The protein below binds the small molecule below.
Small molecule (SMILES): CNCCCCc1c(-c2cc(C)cc(C)c2)cnc2ccc(-c3cncc(O)c3)cc12

Binding-site contacts:
Ligand atom O31 contacts residue SER169 of chain 1.A at 3.6 Å.
Ligand atom C18 contacts residue GLY109 of chain 1.A at 3.2 Å.
Ligand atom C10 contacts residue VAL104 of chain 1.A at 3.4 Å (hydrophobic).
Ligand atom C08 contacts residue LEU159 of chain 1.A at 3.2 Å (hydrophobic).
Ligand atom C17 contacts residue GLY109 of chain 1.A at 3.5 Å.
Ligand atom C02 contacts residue TYR105 of chain 1.A at 3.6 Å (hydrophobic).
Ligand atom C20 contacts residue PRO107 of chain 1.A at 2.8 Å (hydrophobic).
Ligand atom C10 contacts residue ALA52 of chain 1.A at 3.1 Å (hydrophobic).
Ligand atom C09 contacts residue ALA52 of chain 1.A at 3.6 Å (hydrophobic).
Ligand atom N01 contacts residue TYR105 of chain 1.A at 3.6 Å.
Ligand atom C14 contacts residue MET33 of chain 1.A at 3.1 Å (hydrophobic).
Ligand atom C29 contacts residue ASP170 of chain 1.A at 3.7 Å.
Ligand atom C28 contacts residue LYS54 of chain 1.A at 3.5 Å.
Ligand atom O31 contacts residue TYR103 of chain 1.A at 3.2 Å.
Ligand atom C07 contacts residue LEU159 of chain 1.A at 3.2 Å (hydrophobic).
Ligand atom C25 contacts residue MET33 of chain 1.A at 3.5 Å (hydrophobic).
Ligand atom C02 contacts residue MET33 of chain 1.A at 3.6 Å (hydrophobic).
Ligand atom C23 contacts residue ASP113 of chain 1.A at 3.3 Å.
Ligand atom C19 contacts residue MET33 of chain 1.A at 3.2 Å (hydrophobic).
Ligand atom N01 contacts residue MET106 of chain 1.A at 2.9 Å (h-bond).
Ligand atom N27 contacts residue LYS54 of chain 1.A at 3.4 Å.
Ligand atom C25 contacts residue ASP113 of chain 1.A at 2.9 Å.
Ligand atom C28 contacts residue TYR103 of chain 1.A at 3.5 Å (hydrophobic).
Ligand atom C03 contacts residue MET106 of chain 1.A at 3.6 Å (hydrophobic).
Ligand atom C11 contacts residue MET33 of chain 1.A at 3.5 Å (hydrophobic).
Ligand atom C20 contacts residue GLY109 of chain 1.A at 3.1 Å.
Ligand atom C30 contacts residue TYR103 of chain 1.A at 3.7 Å (hydrophobic).
Ligand atom C18 contacts residue MET106 of chain 1.A at 3.1 Å (hydrophobic).
Ligand atom O31 contacts residue GLU74 of chain 1.A at 2.8 Å (salt-bridge).
Ligand atom C09 contacts residue TYR103 of chain 1.A at 3.7 Å (hydrophobic).
Ligand atom C05 contacts residue LEU159 of chain 1.A at 3.5 Å (hydrophobic).
Ligand atom O31 contacts residue ASP170 of chain 1.A at 3.1 Å (salt-bridge).
Ligand atom C03 contacts residue MET33 of chain 1.A at 3.5 Å (hydrophobic).
Ligand atom C29 contacts residue TYR103 of chain 1.A at 3.4 Å (hydrophobic).
Ligand atom C09 contacts residue LEU159 of chain 1.A at 3.6 Å (hydrophobic).
Ligand atom C06 contacts residue ALA52 of chain 1.A at 3.5 Å (hydrophobic).
Ligand atom O31 contacts residue VAL87 of chain 1.A at 3.2 Å.
Ligand atom C20 contacts residue ASN108 of chain 1.A at 3.4 Å.
Ligand atom C02 contacts residue MET106 of chain 1.A at 3.0 Å (hydrophobic).
Ligand atom N24 contacts residue ASP113 of chain 1.A at 2.7 Å (salt-bridge).

Sequence of chain 1.A:
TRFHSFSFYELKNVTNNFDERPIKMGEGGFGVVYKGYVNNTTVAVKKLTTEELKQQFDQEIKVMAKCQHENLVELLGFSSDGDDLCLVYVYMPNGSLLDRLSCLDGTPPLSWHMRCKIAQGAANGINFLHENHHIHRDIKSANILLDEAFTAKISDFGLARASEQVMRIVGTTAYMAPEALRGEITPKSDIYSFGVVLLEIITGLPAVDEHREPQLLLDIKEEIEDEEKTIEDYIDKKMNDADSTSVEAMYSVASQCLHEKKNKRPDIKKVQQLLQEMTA